Binding-site contacts:
Ligand atom CD1 contacts residue ILE434 of chain 6.OA at 4.1 Å (hydrophobic).
Ligand atom CE1 contacts residue PRO438 of chain 6.OA at 3.8 Å (hydrophobic).
Ligand atom CZ contacts residue PRO438 of chain 6.OA at 3.4 Å (hydrophobic).
Ligand atom CD1 contacts residue PRO438 of chain 6.OA at 4.4 Å (hydrophobic).
Ligand atom CD2 contacts residue ARG442 of chain 6.OA at 3.5 Å.
Ligand atom CE1 contacts residue ILE434 of chain 6.OA at 3.9 Å (hydrophobic).
Ligand atom N contacts residue ASN492 of chain 6.OA at 3.3 Å (h-bond).
Ligand atom CE1 contacts residue PHE496 of chain 6.OA at 3.6 Å (hydrophobic).
Ligand atom N contacts residue SER491 of chain 6.OA at 4.1 Å.
Ligand atom CD1 contacts residue ASN492 of chain 6.OA at 3.9 Å.
Ligand atom O contacts residue ARG442 of chain 6.OA at 4.3 Å.
Ligand atom CG contacts residue GLY495 of chain 6.OA at 4.4 Å.
Ligand atom CZ contacts residue PHE496 of chain 6.OA at 3.9 Å (hydrophobic).
Ligand atom CD1 contacts residue PHE496 of chain 6.OA at 3.7 Å (hydrophobic).
Ligand atom O contacts residue PRO438 of chain 6.OA at 4.0 Å.
Ligand atom CG contacts residue ASN492 of chain 6.OA at 4.3 Å.
Ligand atom CB contacts residue GLY495 of chain 6.OA at 3.9 Å.
Ligand atom O contacts residue ASN492 of chain 6.OA at 4.2 Å.
Ligand atom CD2 contacts residue PRO438 of chain 6.OA at 4.4 Å (hydrophobic).
Ligand atom CA contacts residue ARG442 of chain 6.OA at 3.6 Å.
Ligand atom C contacts residue ASN492 of chain 6.OA at 4.0 Å.
Ligand atom N contacts residue ARG442 of chain 6.OA at 4.2 Å.
Ligand atom C contacts residue ARG442 of chain 6.OA at 4.4 Å.
Ligand atom CE2 contacts residue ARG442 of chain 6.OA at 3.6 Å.
Ligand atom CA contacts residue ASN492 of chain 6.OA at 3.3 Å.
Ligand atom CB contacts residue ASN492 of chain 6.OA at 3.8 Å.
Ligand atom CE2 contacts residue PRO438 of chain 6.OA at 3.7 Å (hydrophobic).
Ligand atom CB contacts residue PHE496 of chain 6.OA at 3.9 Å (hydrophobic).
Ligand atom CG contacts residue PHE496 of chain 6.OA at 4.0 Å (hydrophobic).

Sequence of chain 6.OA:
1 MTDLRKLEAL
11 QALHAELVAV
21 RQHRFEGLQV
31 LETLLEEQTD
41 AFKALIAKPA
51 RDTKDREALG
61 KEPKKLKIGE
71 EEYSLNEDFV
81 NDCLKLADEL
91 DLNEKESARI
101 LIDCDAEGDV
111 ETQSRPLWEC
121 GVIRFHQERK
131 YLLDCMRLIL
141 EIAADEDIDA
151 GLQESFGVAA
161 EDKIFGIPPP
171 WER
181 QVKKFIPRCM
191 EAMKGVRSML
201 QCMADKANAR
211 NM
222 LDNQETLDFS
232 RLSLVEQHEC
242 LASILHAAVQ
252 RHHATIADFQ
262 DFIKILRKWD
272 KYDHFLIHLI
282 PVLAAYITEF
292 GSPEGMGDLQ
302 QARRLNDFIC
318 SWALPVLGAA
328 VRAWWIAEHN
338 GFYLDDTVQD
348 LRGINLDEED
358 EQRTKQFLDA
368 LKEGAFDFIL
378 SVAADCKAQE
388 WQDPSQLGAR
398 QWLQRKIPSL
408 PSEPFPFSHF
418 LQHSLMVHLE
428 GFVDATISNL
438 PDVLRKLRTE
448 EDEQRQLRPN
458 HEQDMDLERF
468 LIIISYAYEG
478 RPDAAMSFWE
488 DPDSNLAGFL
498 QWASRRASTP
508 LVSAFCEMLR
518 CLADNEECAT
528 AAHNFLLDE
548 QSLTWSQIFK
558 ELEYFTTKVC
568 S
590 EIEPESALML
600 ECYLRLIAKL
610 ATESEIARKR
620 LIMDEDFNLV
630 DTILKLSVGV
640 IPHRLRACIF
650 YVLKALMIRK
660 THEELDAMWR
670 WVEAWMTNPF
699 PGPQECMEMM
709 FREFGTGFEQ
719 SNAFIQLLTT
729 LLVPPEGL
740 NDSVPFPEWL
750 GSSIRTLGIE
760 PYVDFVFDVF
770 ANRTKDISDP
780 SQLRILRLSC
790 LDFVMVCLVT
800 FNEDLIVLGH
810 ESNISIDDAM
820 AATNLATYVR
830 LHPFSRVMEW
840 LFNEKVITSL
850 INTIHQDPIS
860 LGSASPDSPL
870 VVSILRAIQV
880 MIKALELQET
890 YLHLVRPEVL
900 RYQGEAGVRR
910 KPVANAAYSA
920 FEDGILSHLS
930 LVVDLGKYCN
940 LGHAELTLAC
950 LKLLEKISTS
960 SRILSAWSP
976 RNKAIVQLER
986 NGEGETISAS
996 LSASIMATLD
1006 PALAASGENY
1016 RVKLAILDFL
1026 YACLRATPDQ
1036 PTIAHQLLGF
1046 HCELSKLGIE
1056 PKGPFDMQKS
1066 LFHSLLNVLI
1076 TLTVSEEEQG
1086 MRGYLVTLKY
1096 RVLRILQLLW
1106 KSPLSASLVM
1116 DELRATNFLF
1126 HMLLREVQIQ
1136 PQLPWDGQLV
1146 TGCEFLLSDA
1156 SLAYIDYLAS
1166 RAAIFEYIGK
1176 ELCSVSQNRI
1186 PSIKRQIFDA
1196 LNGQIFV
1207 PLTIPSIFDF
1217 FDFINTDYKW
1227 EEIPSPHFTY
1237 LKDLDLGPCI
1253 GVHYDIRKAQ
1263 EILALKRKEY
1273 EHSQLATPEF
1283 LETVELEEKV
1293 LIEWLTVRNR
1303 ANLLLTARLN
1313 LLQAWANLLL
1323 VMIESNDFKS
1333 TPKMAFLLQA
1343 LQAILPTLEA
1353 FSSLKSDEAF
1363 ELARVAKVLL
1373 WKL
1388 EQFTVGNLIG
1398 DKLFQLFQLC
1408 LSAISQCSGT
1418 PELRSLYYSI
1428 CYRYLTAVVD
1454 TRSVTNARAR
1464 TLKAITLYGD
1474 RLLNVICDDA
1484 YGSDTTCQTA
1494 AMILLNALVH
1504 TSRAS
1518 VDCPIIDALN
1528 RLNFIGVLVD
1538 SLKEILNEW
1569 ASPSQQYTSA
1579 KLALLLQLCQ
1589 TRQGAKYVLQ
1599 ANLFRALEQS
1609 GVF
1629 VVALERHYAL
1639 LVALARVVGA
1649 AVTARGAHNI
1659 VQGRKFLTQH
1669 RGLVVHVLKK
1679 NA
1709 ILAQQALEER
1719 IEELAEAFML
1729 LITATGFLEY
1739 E

A protein and the small-molecule ligand that binds it are described below.
Small molecule (SMILES): N[C@@H](Cc1ccccc1)C(=O)NCC=O